Sequence of chain 1.C:
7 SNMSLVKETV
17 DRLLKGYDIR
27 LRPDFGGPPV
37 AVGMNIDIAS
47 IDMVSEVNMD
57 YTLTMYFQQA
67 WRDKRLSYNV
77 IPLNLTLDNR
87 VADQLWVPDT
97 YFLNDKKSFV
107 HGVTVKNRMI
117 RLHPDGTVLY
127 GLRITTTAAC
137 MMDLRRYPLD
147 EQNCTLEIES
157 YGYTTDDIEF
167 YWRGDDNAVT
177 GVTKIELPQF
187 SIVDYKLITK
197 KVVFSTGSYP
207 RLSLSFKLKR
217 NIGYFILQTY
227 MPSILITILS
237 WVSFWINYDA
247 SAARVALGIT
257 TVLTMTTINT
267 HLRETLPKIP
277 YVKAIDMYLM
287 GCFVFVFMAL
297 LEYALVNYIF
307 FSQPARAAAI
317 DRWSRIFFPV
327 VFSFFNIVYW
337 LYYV

A protein and the small-molecule ligand that binds it are described below.
Small molecule (SMILES): CC(=O)N[C@H]1[C@H](O[C@H]2[C@H](O)[C@@H](NC(C)=O)CO[C@@H]2CO)O[C@H](CO)[C@@H](O[C@@H]2O[C@H](CO)[C@@H](O)[C@H](O)[C@@H]2O)[C@@H]1O

Sequence of chain 1.D:
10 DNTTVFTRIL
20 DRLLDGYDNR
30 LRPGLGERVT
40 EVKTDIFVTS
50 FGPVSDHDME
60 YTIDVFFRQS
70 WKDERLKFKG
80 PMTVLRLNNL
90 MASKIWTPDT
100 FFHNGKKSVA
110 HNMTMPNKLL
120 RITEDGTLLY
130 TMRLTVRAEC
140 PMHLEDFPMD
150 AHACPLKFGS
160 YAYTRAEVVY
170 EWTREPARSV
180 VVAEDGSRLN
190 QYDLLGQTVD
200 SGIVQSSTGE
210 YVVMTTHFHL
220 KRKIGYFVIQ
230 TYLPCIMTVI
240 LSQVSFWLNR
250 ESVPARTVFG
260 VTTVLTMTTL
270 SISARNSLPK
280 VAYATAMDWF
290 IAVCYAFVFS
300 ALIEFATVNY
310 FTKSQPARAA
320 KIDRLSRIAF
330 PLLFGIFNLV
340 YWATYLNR

Binding-site contacts:
Ligand atom O7 contacts residue ASN111 of chain 1.D at 3.3 Å (h-bond).
Ligand atom C5 contacts residue PRO115 of chain 1.D at 4.0 Å (hydrophobic).
Ligand atom O6 contacts residue THR113 of chain 1.D at 4.5 Å.
Ligand atom C5 contacts residue ASN111 of chain 1.D at 3.7 Å.
Ligand atom C8 contacts residue ASN111 of chain 1.D at 4.4 Å.
Ligand atom C3 contacts residue ASN111 of chain 1.D at 3.8 Å.
Ligand atom C2 contacts residue ASP89 of chain 1.C at 4.2 Å.
Ligand atom C2 contacts residue ASN111 of chain 1.D at 2.5 Å.
Ligand atom C8 contacts residue ASP89 of chain 1.C at 4.3 Å.
Ligand atom O3 contacts residue ASP89 of chain 1.C at 3.8 Å.
Ligand atom O6 contacts residue PRO115 of chain 1.D at 4.5 Å.
Ligand atom C3 contacts residue ASP89 of chain 1.C at 3.9 Å.
Ligand atom C7 contacts residue ASP89 of chain 1.C at 4.5 Å.
Ligand atom O5 contacts residue PRO115 of chain 1.D at 3.9 Å.
Ligand atom C1 contacts residue PRO115 of chain 1.D at 4.3 Å (hydrophobic).
Ligand atom C4 contacts residue ASN111 of chain 1.D at 4.2 Å.
Ligand atom C8 contacts residue MET114 of chain 1.D at 4.2 Å (hydrophobic).
Ligand atom C6 contacts residue PRO115 of chain 1.D at 3.9 Å (hydrophobic).
Ligand atom O5 contacts residue ASN111 of chain 1.D at 2.4 Å (h-bond).
Ligand atom C1 contacts residue ASN111 of chain 1.D at 1.4 Å.
Ligand atom N2 contacts residue ASN111 of chain 1.D at 2.9 Å (h-bond).
Ligand atom N2 contacts residue ASP89 of chain 1.C at 3.5 Å (salt-bridge).
Ligand atom C6 contacts residue MET114 of chain 1.D at 4.0 Å (hydrophobic).
Ligand atom O6 contacts residue MET114 of chain 1.D at 3.9 Å.
Ligand atom C7 contacts residue ASN111 of chain 1.D at 3.3 Å.